Binding-site contacts:
Ligand atom O6 contacts residue LEU175 of chain 9.C at 3.9 Å.
Ligand atom C2 contacts residue GLN246 of chain 9.C at 3.7 Å.
Ligand atom OP1 contacts residue LYS164 of chain 9.G at 3.4 Å.
Ligand atom C4 contacts residue LEU175 of chain 9.C at 3.6 Å (hydrophobic).
Ligand atom P contacts residue TYR244 of chain 9.C at 3.9 Å.
Ligand atom O2 contacts residue THR59 of chain 9.C at 3.4 Å (h-bond).
Ligand atom N1 contacts residue THR59 of chain 9.C at 4.0 Å.
Ligand atom OP2 contacts residue ARG61 of chain 9.C at 2.8 Å (salt-bridge).
Ligand atom C5 contacts residue LYS173 of chain 9.C at 3.8 Å.
Ligand atom C8 contacts residue LYS115 of chain 9.C at 3.9 Å.
Ligand atom C6 contacts residue LEU175 of chain 9.C at 3.8 Å (hydrophobic).
Ligand atom O3' contacts residue LYS112 of chain 9.C at 3.5 Å.
Ligand atom C7 contacts residue PHE52 of chain 11.A at 3.7 Å (hydrophobic).
Ligand atom OP1 contacts residue LYS165 of chain 9.G at 2.8 Å (salt-bridge).
Ligand atom O2 contacts residue GLN246 of chain 9.C at 2.5 Å (h-bond).
Ligand atom OP2 contacts residue TYR244 of chain 9.C at 2.8 Å (h-bond).
Ligand atom C8 contacts residue LEU175 of chain 9.C at 3.9 Å (hydrophobic).
Ligand atom OP1 contacts residue ALA163 of chain 9.G at 3.8 Å.
Ligand atom OP1 contacts residue PHE52 of chain 11.A at 3.1 Å.
Ligand atom OP1 contacts residue ARG61 of chain 9.C at 3.9 Å.
Ligand atom O3' contacts residue ARG61 of chain 9.C at 3.9 Å.
Ligand atom C2' contacts residue TYR244 of chain 9.C at 3.7 Å (hydrophobic).
Ligand atom P contacts residue LYS165 of chain 9.G at 3.9 Å.
Ligand atom N3 contacts residue THR59 of chain 9.C at 3.2 Å (h-bond).
Ligand atom O6 contacts residue LYS173 of chain 9.C at 3.1 Å.
Ligand atom P contacts residue ARG61 of chain 9.C at 3.6 Å.
Ligand atom C5 contacts residue LYS115 of chain 9.C at 3.8 Å.
Ligand atom C8 contacts residue TYR244 of chain 9.C at 3.2 Å (hydrophobic).
Ligand atom N4 contacts residue LYS173 of chain 9.C at 3.6 Å (salt-bridge).
Ligand atom O6 contacts residue LYS115 of chain 9.C at 3.6 Å.
Ligand atom C2 contacts residue THR59 of chain 9.C at 3.5 Å.
Ligand atom OP2 contacts residue LYS165 of chain 9.G at 3.2 Å (salt-bridge).
Ligand atom C5' contacts residue LEU113 of chain 9.C at 3.9 Å (hydrophobic).
Ligand atom N7 contacts residue LYS115 of chain 9.C at 2.9 Å (salt-bridge).
Ligand atom O5' contacts residue TYR244 of chain 9.C at 3.7 Å.
Ligand atom O4 contacts residue ARG56 of chain 11.A at 3.2 Å (salt-bridge).
Ligand atom N7 contacts residue TYR244 of chain 9.C at 3.9 Å.
Ligand atom N9 contacts residue LEU175 of chain 9.C at 3.7 Å.
Ligand atom C7 contacts residue ARG56 of chain 11.A at 3.9 Å.
Ligand atom C5 contacts residue LEU175 of chain 9.C at 3.8 Å (hydrophobic).

Sequence of chain 11.A:
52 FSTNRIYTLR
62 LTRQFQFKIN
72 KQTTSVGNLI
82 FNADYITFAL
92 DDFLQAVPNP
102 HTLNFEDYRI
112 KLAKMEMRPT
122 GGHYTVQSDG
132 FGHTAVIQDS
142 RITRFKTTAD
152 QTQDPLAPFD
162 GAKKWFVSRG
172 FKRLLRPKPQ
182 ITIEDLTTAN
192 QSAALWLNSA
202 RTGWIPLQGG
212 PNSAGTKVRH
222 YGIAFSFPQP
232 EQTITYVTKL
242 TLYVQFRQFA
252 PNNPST

Sequence of chain 9.C:
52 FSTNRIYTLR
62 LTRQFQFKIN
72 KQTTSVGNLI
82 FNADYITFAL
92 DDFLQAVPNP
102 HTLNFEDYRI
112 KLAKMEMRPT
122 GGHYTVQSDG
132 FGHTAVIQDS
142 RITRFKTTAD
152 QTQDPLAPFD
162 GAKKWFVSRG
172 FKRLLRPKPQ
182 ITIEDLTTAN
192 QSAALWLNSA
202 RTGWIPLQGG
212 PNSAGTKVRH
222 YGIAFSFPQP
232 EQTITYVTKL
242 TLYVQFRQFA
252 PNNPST

Sequence of chain 9.G:
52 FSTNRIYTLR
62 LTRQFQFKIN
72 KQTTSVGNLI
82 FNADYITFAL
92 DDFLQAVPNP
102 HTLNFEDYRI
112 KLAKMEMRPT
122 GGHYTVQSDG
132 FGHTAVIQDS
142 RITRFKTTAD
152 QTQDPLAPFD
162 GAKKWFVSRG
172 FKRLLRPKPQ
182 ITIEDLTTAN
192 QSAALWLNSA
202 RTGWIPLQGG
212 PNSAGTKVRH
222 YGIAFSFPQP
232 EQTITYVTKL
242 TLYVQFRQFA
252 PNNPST

A protein and the small-molecule ligand that binds it are described below.
Small molecule (SMILES): Cc1cn([C@H]2C[C@H](O)[C@@H](CO[P](=O)(O)O[C@H]3C[C@H](n4cnc5c(=O)[nH]c(N)nc54)O[C@@H]3CO[P](=O)(O)O[C@H]3C[C@H](n4ccc(N)nc4=O)O[C@@H]3COP(=O)=O)O2)c(=O)[nH]c1=O